This protein binds this small molecule.
Small molecule (SMILES): CC(=O)N[C@H]1[C@H](O[C@H]2[C@H](O)[C@@H](NC(C)=O)CO[C@@H]2CO)O[C@H](CO)[C@@H](O[C@@H]2O[C@H](CO)[C@@H](O)[C@H](O)[C@@H]2O)[C@@H]1O

Sequence of chain 1.A:
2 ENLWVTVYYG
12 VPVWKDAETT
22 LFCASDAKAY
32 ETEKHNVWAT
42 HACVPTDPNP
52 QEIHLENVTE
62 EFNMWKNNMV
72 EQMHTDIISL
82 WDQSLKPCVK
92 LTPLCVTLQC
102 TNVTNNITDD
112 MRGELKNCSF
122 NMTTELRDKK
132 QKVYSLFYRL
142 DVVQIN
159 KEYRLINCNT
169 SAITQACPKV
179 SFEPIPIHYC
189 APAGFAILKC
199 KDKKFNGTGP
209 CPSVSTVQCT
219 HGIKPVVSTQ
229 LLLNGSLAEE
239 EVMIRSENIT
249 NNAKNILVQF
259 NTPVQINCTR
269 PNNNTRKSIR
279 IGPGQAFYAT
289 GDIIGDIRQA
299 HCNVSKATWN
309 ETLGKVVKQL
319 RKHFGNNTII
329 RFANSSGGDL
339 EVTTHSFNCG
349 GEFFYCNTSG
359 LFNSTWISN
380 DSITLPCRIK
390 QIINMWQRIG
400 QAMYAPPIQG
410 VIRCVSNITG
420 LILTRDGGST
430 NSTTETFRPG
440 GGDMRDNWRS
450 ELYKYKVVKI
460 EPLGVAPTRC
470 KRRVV

Binding-site contacts:
Ligand atom O7 contacts residue ASN265 of chain 1.A at 3.9 Å.
Ligand atom C5 contacts residue HIS299 of chain 1.A at 4.5 Å.
Ligand atom C6 contacts residue ARG296 of chain 1.A at 3.9 Å.
Ligand atom C1 contacts residue HIS299 of chain 1.A at 4.5 Å.
Ligand atom C3 contacts residue ASN301 of chain 1.A at 3.8 Å.
Ligand atom C5 contacts residue ASN301 of chain 1.A at 3.7 Å.
Ligand atom C4 contacts residue HIS299 of chain 1.A at 4.4 Å.
Ligand atom C7 contacts residue ASN301 of chain 1.A at 3.1 Å.
Ligand atom C2 contacts residue HIS299 of chain 1.A at 4.5 Å.
Ligand atom N2 contacts residue THR267 of chain 1.A at 4.5 Å.
Ligand atom C7 contacts residue ASN265 of chain 1.A at 4.2 Å.
Ligand atom C3 contacts residue HIS299 of chain 1.A at 3.7 Å.
Ligand atom O7 contacts residue ASN301 of chain 1.A at 3.1 Å (h-bond).
Ligand atom C8 contacts residue ASN265 of chain 1.A at 3.9 Å.
Ligand atom C4 contacts residue ASN301 of chain 1.A at 4.3 Å.
Ligand atom C8 contacts residue THR267 of chain 1.A at 3.6 Å.
Ligand atom C8 contacts residue ASN301 of chain 1.A at 4.3 Å.
Ligand atom C1 contacts residue ASN301 of chain 1.A at 1.4 Å.
Ligand atom O5 contacts residue ASN301 of chain 1.A at 2.4 Å (h-bond).
Ligand atom O6 contacts residue ARG296 of chain 1.A at 2.8 Å (salt-bridge).
Ligand atom C2 contacts residue ASN301 of chain 1.A at 2.4 Å.
Ligand atom O3 contacts residue HIS299 of chain 1.A at 4.5 Å.
Ligand atom O4 contacts residue HIS299 of chain 1.A at 4.3 Å.
Ligand atom N2 contacts residue ASN301 of chain 1.A at 2.8 Å (h-bond).